Binding-site contacts:
Ligand atom C9 contacts residue PHE298 of chain 1.A at 3.7 Å (hydrophobic).
Ligand atom C15 contacts residue ILE162 of chain 1.A at 3.8 Å (hydrophobic).
Ligand atom C5M contacts residue CYS154 of chain 1.F at 3.6 Å (hydrophobic).
Ligand atom C8 contacts residue PRO294 of chain 1.A at 3.7 Å (hydrophobic).
Ligand atom C18 contacts residue PHE144 of chain 1.A at 3.8 Å (hydrophobic).
Ligand atom C7M contacts residue GLY158 of chain 1.A at 3.5 Å.
Ligand atom C7M contacts residue ILE292 of chain 1.A at 3.5 Å (hydrophobic).
Ligand atom C8A contacts residue PRO294 of chain 1.A at 3.8 Å (hydrophobic).
Ligand atom O8 contacts residue GLU295 of chain 1.A at 2.3 Å (salt-bridge).
Ligand atom C7 contacts residue PRO294 of chain 1.A at 3.8 Å (hydrophobic).
Ligand atom C23 contacts residue ILE340 of chain 1.A at 3.7 Å (hydrophobic).
Ligand atom C19 contacts residue PHE144 of chain 1.A at 3.8 Å (hydrophobic).
Ligand atom O5 contacts residue VAL161 of chain 1.A at 3.3 Å.
Ligand atom O7 contacts residue GLY158 of chain 1.A at 3.6 Å.
Ligand atom C3 contacts residue TYR302 of chain 1.A at 3.8 Å (hydrophobic).
Ligand atom C26 contacts residue LEU180 of chain 1.A at 3.8 Å (hydrophobic).
Ligand atom C11 contacts residue PHE298 of chain 1.A at 3.8 Å (hydrophobic).
Ligand atom C3M contacts residue MET336 of chain 1.A at 3.7 Å (hydrophobic).
Ligand atom C23 contacts residue PHE337 of chain 1.A at 3.5 Å (hydrophobic).
Ligand atom O12 contacts residue MET336 of chain 1.A at 3.6 Å.
Ligand atom C7M contacts residue MET154 of chain 1.A at 3.6 Å (hydrophobic).
Ligand atom C5 contacts residue VAL161 of chain 1.A at 3.6 Å (hydrophobic).
Ligand atom O5 contacts residue HIS155 of chain 1.F at 3.5 Å (h-bond).
Ligand atom C21 contacts residue PHE194 of chain 1.A at 3.5 Å (hydrophobic).
Ligand atom C25 contacts residue LEU137 of chain 1.A at 3.5 Å (hydrophobic).
Ligand atom O4 contacts residue VAL161 of chain 1.A at 3.2 Å.
Ligand atom C22 contacts residue PHE298 of chain 1.A at 3.6 Å (hydrophobic).
Ligand atom C4 contacts residue VAL161 of chain 1.A at 3.6 Å (hydrophobic).
Ligand atom O8 contacts residue PHE298 of chain 1.A at 3.7 Å.
Ligand atom C26 contacts residue PHE166 of chain 1.A at 3.8 Å (hydrophobic).
Ligand atom O14 contacts residue MET140 of chain 1.A at 3.8 Å.
Ligand atom O7 contacts residue PRO294 of chain 1.A at 3.8 Å.
Ligand atom O4 contacts residue HIS155 of chain 1.F at 2.9 Å (h-bond).
Ligand atom O4 contacts residue TYR302 of chain 1.A at 3.4 Å.
Ligand atom C4A contacts residue VAL161 of chain 1.A at 3.8 Å (hydrophobic).
Ligand atom C8 contacts residue GLU295 of chain 1.A at 3.3 Å.
Ligand atom C7 contacts residue GLU295 of chain 1.A at 3.7 Å.
Ligand atom O7 contacts residue GLU295 of chain 1.A at 3.2 Å (salt-bridge).
Ligand atom C4 contacts residue TYR302 of chain 1.A at 3.5 Å (hydrophobic).
Ligand atom C21 contacts residue LEU180 of chain 1.A at 3.8 Å (hydrophobic).

The small molecule below binds the protein below.
Small molecule (SMILES): C/C=C(C)/C=C/C=C[C@H](OC)[C@@H](C)[C@@H](OC)[C@@H](C)CCc1oc2c(O)c(OC)cc(OC)c2c(=O)c1C

Sequence of chain 1.A:
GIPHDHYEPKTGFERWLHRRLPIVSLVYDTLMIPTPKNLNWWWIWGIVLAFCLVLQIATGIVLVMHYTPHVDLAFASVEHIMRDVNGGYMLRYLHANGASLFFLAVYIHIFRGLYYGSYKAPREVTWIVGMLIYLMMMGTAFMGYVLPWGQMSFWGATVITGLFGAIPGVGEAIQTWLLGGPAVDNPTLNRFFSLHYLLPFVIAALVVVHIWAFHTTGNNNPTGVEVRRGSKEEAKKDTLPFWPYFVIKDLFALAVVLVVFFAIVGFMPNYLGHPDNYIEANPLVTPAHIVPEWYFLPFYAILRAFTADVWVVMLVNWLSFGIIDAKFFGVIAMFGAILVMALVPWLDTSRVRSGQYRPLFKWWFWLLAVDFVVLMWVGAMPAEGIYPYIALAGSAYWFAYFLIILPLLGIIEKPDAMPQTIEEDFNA

Sequence of chain 1.F:
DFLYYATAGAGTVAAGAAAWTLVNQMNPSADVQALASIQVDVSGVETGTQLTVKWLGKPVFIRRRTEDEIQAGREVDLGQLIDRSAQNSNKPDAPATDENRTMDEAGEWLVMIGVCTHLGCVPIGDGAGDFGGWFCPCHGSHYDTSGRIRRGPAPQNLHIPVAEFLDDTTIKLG